This protein binds this small molecule.
Small molecule (SMILES): NCCCC[C@H](NC(=O)[C@H](CCCN=C(N)N)NC(=O)[C@H](CCCCN)NC(=O)[C@H](CCCN=C(N)N)NC(=O)[C@H](CCCCN)NC(=O)[C@H](CCCN=C(N)N)NC(=O)[C@@H](N)CCCCN)C(=O)N[C@H](C=O)CCCN=C(N)N

Binding-site contacts:
Ligand atom CD contacts residue SER159 of chain 1.A at 3.5 Å.
Ligand atom O contacts residue TRP152 of chain 1.A at 3.3 Å.
Ligand atom NE contacts residue GLU149 of chain 1.A at 2.8 Å (salt-bridge).
Ligand atom CE contacts residue GLY76 of chain 1.A at 3.3 Å.
Ligand atom O contacts residue TRP152 of chain 1.A at 2.9 Å (h-bond).
Ligand atom CG contacts residue SER159 of chain 1.A at 3.2 Å.
Ligand atom NZ contacts residue GLY118 of chain 1.A at 3.3 Å (h-bond).
Ligand atom N contacts residue ASN156 of chain 1.A at 2.9 Å (h-bond).
Ligand atom NH1 contacts residue TRP194 of chain 1.A at 3.5 Å.
Ligand atom NH1 contacts residue TRP152 of chain 1.A at 3.4 Å.
Ligand atom NZ contacts residue ASN120 of chain 1.A at 3.1 Å (h-bond).
Ligand atom CZ contacts residue TRP194 of chain 1.A at 3.4 Å (hydrophobic).
Ligand atom N contacts residue ASN198 of chain 1.A at 3.0 Å (h-bond).
Ligand atom NH2 contacts residue GLU149 of chain 1.A at 2.8 Å (salt-bridge).
Ligand atom NH2 contacts residue TRP152 of chain 1.A at 3.5 Å.
Ligand atom O contacts residue ASN156 of chain 1.A at 2.9 Å (h-bond).
Ligand atom CE contacts residue SER75 of chain 1.A at 3.4 Å.
Ligand atom NH2 contacts residue LYS148 of chain 1.A at 3.4 Å.
Ligand atom NZ contacts residue SER159 of chain 1.A at 3.4 Å (h-bond).
Ligand atom NZ contacts residue ILE123 of chain 1.A at 3.4 Å.
Ligand atom CD contacts residue TRP152 of chain 1.A at 3.4 Å (hydrophobic).
Ligand atom NZ contacts residue ILE165 of chain 1.A at 3.4 Å.
Ligand atom CD contacts residue GLY118 of chain 1.A at 3.3 Å.
Ligand atom CG contacts residue GLU149 of chain 1.A at 3.3 Å.
Ligand atom CB contacts residue TRP194 of chain 1.A at 3.5 Å (hydrophobic).
Ligand atom NZ contacts residue GLY160 of chain 1.A at 2.8 Å (h-bond).
Ligand atom O contacts residue TRP110 of chain 1.A at 2.9 Å (h-bond).
Ligand atom NH2 contacts residue TRP194 of chain 1.A at 3.4 Å.
Ligand atom NH2 contacts residue TRP110 of chain 1.A at 3.2 Å.
Ligand atom CD contacts residue GLU149 of chain 1.A at 3.3 Å.
Ligand atom NZ contacts residue SER117 of chain 1.A at 2.8 Å (h-bond).
Ligand atom O contacts residue ASN198 of chain 1.A at 3.0 Å (h-bond).
Ligand atom CE contacts residue GLY118 of chain 1.A at 3.5 Å.
Ligand atom O contacts residue TRP194 of chain 1.A at 2.8 Å (h-bond).
Ligand atom O contacts residue SER117 of chain 1.A at 3.5 Å.
Ligand atom CD contacts residue SER117 of chain 1.A at 3.2 Å.
Ligand atom CA contacts residue ASN156 of chain 1.A at 3.5 Å.
Ligand atom N contacts residue ASN114 of chain 1.A at 2.8 Å (h-bond).
Ligand atom CE contacts residue SER117 of chain 1.A at 3.5 Å.
Ligand atom O contacts residue ASN114 of chain 1.A at 3.3 Å (h-bond).

Sequence of chain 1.A:
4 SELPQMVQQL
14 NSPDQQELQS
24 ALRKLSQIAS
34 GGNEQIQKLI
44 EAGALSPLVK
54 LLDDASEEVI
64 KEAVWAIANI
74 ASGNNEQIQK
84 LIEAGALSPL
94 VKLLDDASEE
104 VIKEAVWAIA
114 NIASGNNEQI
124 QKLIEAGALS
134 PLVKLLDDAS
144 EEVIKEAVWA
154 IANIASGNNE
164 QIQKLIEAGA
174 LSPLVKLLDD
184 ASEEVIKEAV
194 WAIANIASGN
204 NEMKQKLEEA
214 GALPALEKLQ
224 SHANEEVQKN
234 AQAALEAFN